Binding-site contacts:
Ligand atom C7 contacts residue LEU154 of chain 1.A at 4.0 Å (hydrophobic).
Ligand atom C15 contacts residue ALA46 of chain 1.A at 3.5 Å (hydrophobic).
Ligand atom O17 contacts residue GLU97 of chain 1.A at 3.7 Å.
Ligand atom C3 contacts residue THR96 of chain 1.A at 3.9 Å.
Ligand atom C5 contacts residue LEU80 of chain 1.A at 3.9 Å (hydrophobic).
Ligand atom C20 contacts residue SER26 of chain 1.A at 3.7 Å.
Ligand atom C19 contacts residue GLY102 of chain 1.A at 3.8 Å.
Ligand atom C1 contacts residue ALA46 of chain 1.A at 3.3 Å (hydrophobic).
Ligand atom O17 contacts residue TYR98 of chain 1.A at 3.6 Å.
Ligand atom C9 contacts residue LEU154 of chain 1.A at 3.9 Å (hydrophobic).
Ligand atom N16 contacts residue GLU97 of chain 1.A at 3.1 Å (salt-bridge).
Ligand atom C21 contacts residue SER26 of chain 1.A at 3.6 Å.
Ligand atom O2 contacts residue LYS48 of chain 1.A at 3.6 Å.
Ligand atom O17 contacts residue MET99 of chain 1.A at 2.7 Å (h-bond).
Ligand atom O17 contacts residue ALA46 of chain 1.A at 3.5 Å.
Ligand atom C3 contacts residue LEU80 of chain 1.A at 3.9 Å (hydrophobic).
Ligand atom N16 contacts residue MET99 of chain 1.A at 3.9 Å.
Ligand atom C7 contacts residue VAL33 of chain 1.A at 4.0 Å (hydrophobic).
Ligand atom O2 contacts residue THR96 of chain 1.A at 3.5 Å.
Ligand atom C1 contacts residue ILE94 of chain 1.A at 3.6 Å (hydrophobic).
Ligand atom C1 contacts residue LYS48 of chain 1.A at 3.5 Å.
Ligand atom C5 contacts residue ALA164 of chain 1.A at 3.8 Å (hydrophobic).
Ligand atom C6 contacts residue LEU154 of chain 1.A at 3.7 Å (hydrophobic).
Ligand atom C1 contacts residue VAL47 of chain 1.A at 3.7 Å (hydrophobic).
Ligand atom C5 contacts residue LYS48 of chain 1.A at 3.6 Å.
Ligand atom N13 contacts residue MET99 of chain 1.A at 3.3 Å (h-bond).
Ligand atom C14 contacts residue VAL33 of chain 1.A at 3.9 Å (hydrophobic).
Ligand atom C4 contacts residue LEU80 of chain 1.A at 3.7 Å (hydrophobic).
Ligand atom C19 contacts residue GLU106 of chain 1.A at 3.8 Å.
Ligand atom C4 contacts residue LYS48 of chain 1.A at 3.7 Å.
Ligand atom N10 contacts residue VAL33 of chain 1.A at 3.7 Å.
Ligand atom C15 contacts residue GLU97 of chain 1.A at 3.8 Å.
Ligand atom C15 contacts residue MET99 of chain 1.A at 3.7 Å (hydrophobic).
Ligand atom N16 contacts residue THR96 of chain 1.A at 3.2 Å (h-bond).
Ligand atom C9 contacts residue VAL33 of chain 1.A at 3.7 Å (hydrophobic).
Ligand atom N16 contacts residue ALA46 of chain 1.A at 3.5 Å.
Ligand atom C1 contacts residue THR96 of chain 1.A at 3.3 Å.
Ligand atom C8 contacts residue VAL33 of chain 1.A at 3.9 Å (hydrophobic).
Ligand atom O2 contacts residue ILE94 of chain 1.A at 3.6 Å.
Ligand atom N16 contacts residue LEU80 of chain 1.A at 3.8 Å.

Sequence of chain 1.A:
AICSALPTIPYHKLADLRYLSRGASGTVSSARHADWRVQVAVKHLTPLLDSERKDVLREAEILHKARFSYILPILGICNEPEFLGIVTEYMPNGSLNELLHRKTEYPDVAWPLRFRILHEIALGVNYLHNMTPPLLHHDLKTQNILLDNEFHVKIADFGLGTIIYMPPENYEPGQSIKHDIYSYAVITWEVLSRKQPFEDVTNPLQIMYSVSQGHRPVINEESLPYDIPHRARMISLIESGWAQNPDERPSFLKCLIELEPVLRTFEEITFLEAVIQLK

A protein and the small-molecule ligand that binds it are described below.
Small molecule (SMILES): COc1cccc(-c2nn(C(C)(C)C)c(N)c2C(N)=O)c1